Binding-site contacts:
Ligand atom N5 contacts residue MET161 of chain 1.A at 3.5 Å.
Ligand atom O4 contacts residue PHE97 of chain 1.A at 3.5 Å.
Ligand atom C14 contacts residue MET103 of chain 1.A at 3.6 Å (hydrophobic).
Ligand atom C15 contacts residue ALA198 of chain 1.A at 3.3 Å (hydrophobic).
Ligand atom C18 contacts residue MET161 of chain 1.A at 3.6 Å (hydrophobic).
Ligand atom N2 contacts residue ALA198 of chain 1.A at 3.1 Å (h-bond).
Ligand atom C7 contacts residue ALA198 of chain 1.A at 3.6 Å (hydrophobic).
Ligand atom O2 contacts residue MET199 of chain 1.A at 3.3 Å.
Ligand atom O4 contacts residue MET98 of chain 1.A at 3.3 Å (h-bond).
Ligand atom C6 contacts residue ALA198 of chain 1.A at 3.6 Å (hydrophobic).
Ligand atom C16 contacts residue ILE202 of chain 1.A at 3.4 Å (hydrophobic).
Ligand atom C1 contacts residue LEU197 of chain 1.A at 3.5 Å (hydrophobic).
Ligand atom O2 contacts residue ALA198 of chain 1.A at 3.5 Å (h-bond).
Ligand atom O3 contacts residue GLY104 of chain 1.A at 3.2 Å.
Ligand atom C23 contacts residue GLY96 of chain 1.A at 3.1 Å.
Ligand atom C18 contacts residue ALA198 of chain 1.A at 3.6 Å (hydrophobic).
Ligand atom C19 contacts residue MET103 of chain 1.A at 3.0 Å (hydrophobic).
Ligand atom N3 contacts residue ALA198 of chain 1.A at 2.8 Å (h-bond).
Ligand atom C15 contacts residue ILE202 of chain 1.A at 3.6 Å (hydrophobic).
Ligand atom C23 contacts residue NAD1 of chain 1.F at 3.6 Å.
Ligand atom N5 contacts residue ALA198 of chain 1.A at 3.4 Å.
Ligand atom C3 contacts residue LEU197 of chain 1.A at 3.5 Å (hydrophobic).
Ligand atom C4 contacts residue LEU197 of chain 1.A at 3.3 Å (hydrophobic).
Ligand atom C15 contacts residue MET103 of chain 1.A at 3.6 Å (hydrophobic).
Ligand atom N4 contacts residue NAD1 of chain 1.F at 2.9 Å (h-bond).
Ligand atom N1 contacts residue LEU197 of chain 1.A at 2.8 Å (h-bond).
Ligand atom C12 contacts residue ALA157 of chain 1.A at 3.3 Å (hydrophobic).
Ligand atom C1 contacts residue SER200 of chain 1.A at 3.2 Å.
Ligand atom C3 contacts residue ALA201 of chain 1.A at 3.6 Å (hydrophobic).
Ligand atom N1 contacts residue SER200 of chain 1.A at 3.2 Å (h-bond).
Ligand atom C4 contacts residue ALA198 of chain 1.A at 3.3 Å (hydrophobic).
Ligand atom C14 contacts residue TYR158 of chain 1.A at 3.6 Å (hydrophobic).
Ligand atom C19 contacts residue ALA198 of chain 1.A at 3.5 Å (hydrophobic).
Ligand atom N1 contacts residue ALA201 of chain 1.A at 3.6 Å (h-bond).
Ligand atom C2 contacts residue SER200 of chain 1.A at 3.2 Å.
Ligand atom O1 contacts residue ALA201 of chain 1.A at 3.4 Å.
Ligand atom C8 contacts residue ALA198 of chain 1.A at 3.2 Å (hydrophobic).
Ligand atom O4 contacts residue MET161 of chain 1.A at 3.5 Å.
Ligand atom O2 contacts residue ALA201 of chain 1.A at 3.0 Å (h-bond).
Ligand atom O2 contacts residue ILE202 of chain 1.A at 3.3 Å (h-bond).

A protein and the small-molecule ligand that binds it are described below.
Small molecule (SMILES): CCNC(=O)[C@@H]1C[C@@H](NC(=O)c2cc(CC)nn2C)CN1C(=O)c1coc2ccccc12

Sequence of chain 1.A:
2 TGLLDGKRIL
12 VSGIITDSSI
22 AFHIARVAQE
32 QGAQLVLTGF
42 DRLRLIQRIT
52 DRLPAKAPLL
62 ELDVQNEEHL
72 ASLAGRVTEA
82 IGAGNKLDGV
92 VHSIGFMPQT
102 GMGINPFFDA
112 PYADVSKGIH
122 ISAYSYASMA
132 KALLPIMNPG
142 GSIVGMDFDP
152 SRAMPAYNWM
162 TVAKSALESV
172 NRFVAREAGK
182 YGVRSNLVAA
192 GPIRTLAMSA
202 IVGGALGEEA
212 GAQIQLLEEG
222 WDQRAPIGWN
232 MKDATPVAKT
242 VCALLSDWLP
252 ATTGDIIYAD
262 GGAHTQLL